This small molecule binds to this protein.
Small molecule (SMILES): CC(=O)N[C@@H]1[C@@H](O)[C@H](O)[C@@H](CO)O[C@H]1O

Binding-site contacts:
Ligand atom C8 contacts residue HIS115 of chain 1.G at 3.5 Å.
Ligand atom C3 contacts residue ASN119 of chain 1.G at 3.9 Å.
Ligand atom C8 contacts residue ASN119 of chain 1.G at 4.5 Å.
Ligand atom C5 contacts residue ASN119 of chain 1.G at 3.8 Å.
Ligand atom C2 contacts residue ASN119 of chain 1.G at 2.5 Å.
Ligand atom C7 contacts residue ASN119 of chain 1.G at 3.4 Å.
Ligand atom C2 contacts residue PHE117 of chain 1.G at 4.3 Å (hydrophobic).
Ligand atom C1 contacts residue ASN119 of chain 1.G at 1.5 Å.
Ligand atom O7 contacts residue ASN119 of chain 1.G at 3.5 Å (h-bond).
Ligand atom C1 contacts residue PHE117 of chain 1.G at 4.1 Å (hydrophobic).
Ligand atom C3 contacts residue PHE117 of chain 1.G at 4.3 Å (hydrophobic).
Ligand atom C8 contacts residue PHE117 of chain 1.G at 3.7 Å (hydrophobic).
Ligand atom C4 contacts residue ASN119 of chain 1.G at 4.4 Å.
Ligand atom N2 contacts residue PHE117 of chain 1.G at 3.4 Å.
Ligand atom O5 contacts residue ASN119 of chain 1.G at 2.5 Å (h-bond).
Ligand atom N2 contacts residue ASN119 of chain 1.G at 3.0 Å (h-bond).
Ligand atom C7 contacts residue PHE117 of chain 1.G at 4.0 Å (hydrophobic).

Sequence of chain 1.G:
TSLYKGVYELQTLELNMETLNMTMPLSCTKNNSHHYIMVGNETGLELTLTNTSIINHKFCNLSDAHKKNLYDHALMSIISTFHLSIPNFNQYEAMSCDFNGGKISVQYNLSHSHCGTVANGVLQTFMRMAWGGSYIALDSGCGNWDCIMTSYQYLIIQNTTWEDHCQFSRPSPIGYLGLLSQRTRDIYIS